The small molecule below binds the protein below.
Small molecule (SMILES): CC(=O)N[C@H]1[C@@H](O[C@H]2[C@H](O)[C@@H](NC(C)=O)CO[C@@H]2CO[C@H]2O[C@@H](C)[C@@H](O)[C@@H](O)[C@@H]2O)O[C@H](CO)[C@@H](O[C@@H]2O[C@H](CO)[C@@H](O)[C@H](O)[C@@H]2O)[C@@H]1O

Sequence of chain 2.A:
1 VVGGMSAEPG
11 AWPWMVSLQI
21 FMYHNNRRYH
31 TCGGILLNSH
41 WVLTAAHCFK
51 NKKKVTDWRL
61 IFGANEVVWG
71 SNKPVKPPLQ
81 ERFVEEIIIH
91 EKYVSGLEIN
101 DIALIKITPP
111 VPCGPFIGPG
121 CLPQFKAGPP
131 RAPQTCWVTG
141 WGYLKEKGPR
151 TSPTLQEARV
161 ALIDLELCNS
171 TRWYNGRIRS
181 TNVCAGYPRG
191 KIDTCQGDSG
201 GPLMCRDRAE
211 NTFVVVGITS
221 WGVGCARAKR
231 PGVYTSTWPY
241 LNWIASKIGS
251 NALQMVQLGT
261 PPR

Binding-site contacts:
Ligand atom C1 contacts residue ILE178 of chain 2.A at 4.1 Å (hydrophobic).
Ligand atom C8 contacts residue SER180 of chain 2.A at 3.4 Å.
Ligand atom C2 contacts residue ASN175 of chain 2.A at 4.3 Å.
Ligand atom C6 contacts residue ASN169 of chain 2.A at 4.1 Å.
Ligand atom C7 contacts residue ARG179 of chain 2.A at 4.4 Å.
Ligand atom C8 contacts residue LEU165 of chain 2.A at 4.5 Å (hydrophobic).
Ligand atom C1 contacts residue ASN169 of chain 2.A at 1.4 Å.
Ligand atom C2 contacts residue GLY176 of chain 2.A at 4.4 Å.
Ligand atom C5 contacts residue ASN169 of chain 2.A at 3.6 Å.
Ligand atom C7 contacts residue ILE178 of chain 2.A at 3.4 Å (hydrophobic).
Ligand atom N2 contacts residue ILE178 of chain 2.A at 2.8 Å (h-bond).
Ligand atom C1 contacts residue GLY176 of chain 2.A at 3.8 Å.
Ligand atom N2 contacts residue ASN169 of chain 2.A at 2.6 Å (h-bond).
Ligand atom C8 contacts residue ILE178 of chain 2.A at 3.1 Å (hydrophobic).
Ligand atom C7 contacts residue ASN169 of chain 2.A at 3.8 Å.
Ligand atom O5 contacts residue ASN169 of chain 2.A at 2.4 Å (h-bond).
Ligand atom C5 contacts residue GLY176 of chain 2.A at 3.5 Å.
Ligand atom O5 contacts residue ILE178 of chain 2.A at 3.8 Å.
Ligand atom C2 contacts residue ASN169 of chain 2.A at 2.5 Å.
Ligand atom O5 contacts residue GLY176 of chain 2.A at 2.8 Å (h-bond).
Ligand atom C4 contacts residue ASN169 of chain 2.A at 4.4 Å.
Ligand atom O2 contacts residue ASN175 of chain 2.A at 3.4 Å (h-bond).
Ligand atom C3 contacts residue ASN169 of chain 2.A at 3.8 Å.
Ligand atom C3 contacts residue ILE178 of chain 2.A at 4.3 Å (hydrophobic).
Ligand atom C6 contacts residue GLY176 of chain 2.A at 3.6 Å.
Ligand atom C2 contacts residue ILE178 of chain 2.A at 3.9 Å (hydrophobic).
Ligand atom C8 contacts residue ARG179 of chain 2.A at 3.3 Å.